Binding-site contacts:
Ligand atom C19 contacts residue GLY208 of chain 1.B at 3.4 Å.
Ligand atom N6 contacts residue ARG274 of chain 1.B at 3.5 Å (salt-bridge).
Ligand atom O22 contacts residue SER241 of chain 1.B at 3.2 Å (h-bond).
Ligand atom N8 contacts residue ASP121 of chain 1.B at 3.2 Å (salt-bridge).
Ligand atom C10 contacts residue PHE209 of chain 1.B at 3.6 Å (hydrophobic).
Ligand atom C18 contacts residue LYS240 of chain 1.B at 3.7 Å.
Ligand atom C10 contacts residue ARG274 of chain 1.B at 3.4 Å.
Ligand atom N4 contacts residue MET165 of chain 1.B at 3.6 Å.
Ligand atom C17 contacts residue GLY208 of chain 1.B at 3.8 Å.
Ligand atom N8 contacts residue ARG274 of chain 1.B at 3.4 Å (salt-bridge).
Ligand atom C2 contacts residue ASP204 of chain 1.B at 3.7 Å.
Ligand atom O1 contacts residue GLY236 of chain 1.B at 3.1 Å (h-bond).
Ligand atom N9 contacts residue ASN140 of chain 1.B at 3.3 Å (h-bond).
Ligand atom N6 contacts residue PHE209 of chain 1.B at 3.5 Å.
Ligand atom N8 contacts residue ILE142 of chain 1.B at 3.7 Å.
Ligand atom C21 contacts residue SER241 of chain 1.B at 3.4 Å.
Ligand atom C5 contacts residue ARG274 of chain 1.B at 3.6 Å.
Ligand atom C12 contacts residue ARG274 of chain 1.B at 3.5 Å.
Ligand atom N11 contacts residue ASP204 of chain 1.B at 2.9 Å (salt-bridge).
Ligand atom C20 contacts residue LYS240 of chain 1.B at 3.8 Å.
Ligand atom N14 contacts residue PHE209 of chain 1.B at 3.1 Å.
Ligand atom C12 contacts residue ASP121 of chain 1.B at 3.8 Å.
Ligand atom C13 contacts residue LYS240 of chain 1.B at 3.8 Å.
Ligand atom C7 contacts residue ASP204 of chain 1.B at 3.2 Å.
Ligand atom C10 contacts residue SO41 of chain 1.I at 3.7 Å.
Ligand atom C15 contacts residue LYS240 of chain 1.B at 3.6 Å.
Ligand atom C2 contacts residue MET165 of chain 1.B at 3.8 Å (hydrophobic).
Ligand atom N4 contacts residue ASP204 of chain 1.B at 2.6 Å (salt-bridge).
Ligand atom C2 contacts residue LYS240 of chain 1.B at 3.7 Å.
Ligand atom N6 contacts residue LYS240 of chain 1.B at 3.1 Å (salt-bridge).
Ligand atom N11 contacts residue ASN140 of chain 1.B at 2.8 Å (h-bond).
Ligand atom C13 contacts residue SO41 of chain 1.I at 3.4 Å.
Ligand atom C7 contacts residue ASN140 of chain 1.B at 3.7 Å.
Ligand atom C3 contacts residue ARG274 of chain 1.B at 3.7 Å.
Ligand atom C16 contacts residue LYS240 of chain 1.B at 3.6 Å.
Ligand atom O1 contacts residue LYS240 of chain 1.B at 2.8 Å (salt-bridge).
Ligand atom O23 contacts residue LYS240 of chain 1.B at 3.6 Å.
Ligand atom O23 contacts residue SER241 of chain 1.B at 2.8 Å (h-bond).
Ligand atom C16 contacts residue SO41 of chain 1.I at 3.8 Å.
Ligand atom C12 contacts residue SO41 of chain 1.I at 3.5 Å.

Sequence of chain 1.B:
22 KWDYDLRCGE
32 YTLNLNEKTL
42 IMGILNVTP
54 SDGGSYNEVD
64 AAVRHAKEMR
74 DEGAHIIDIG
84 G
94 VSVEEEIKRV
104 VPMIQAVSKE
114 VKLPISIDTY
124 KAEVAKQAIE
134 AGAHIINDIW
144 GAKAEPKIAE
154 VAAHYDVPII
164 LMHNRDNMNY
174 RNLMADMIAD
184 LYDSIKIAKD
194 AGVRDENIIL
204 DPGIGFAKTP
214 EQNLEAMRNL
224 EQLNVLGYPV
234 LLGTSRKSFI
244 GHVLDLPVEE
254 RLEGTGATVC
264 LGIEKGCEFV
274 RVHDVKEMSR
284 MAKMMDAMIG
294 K

This small molecule binds to this protein.
Small molecule (SMILES): Nc1nc(O)c2nc(CNc3ccc(C(=O)O)cc3)cnc2n1